Sequence of chain 6.E:
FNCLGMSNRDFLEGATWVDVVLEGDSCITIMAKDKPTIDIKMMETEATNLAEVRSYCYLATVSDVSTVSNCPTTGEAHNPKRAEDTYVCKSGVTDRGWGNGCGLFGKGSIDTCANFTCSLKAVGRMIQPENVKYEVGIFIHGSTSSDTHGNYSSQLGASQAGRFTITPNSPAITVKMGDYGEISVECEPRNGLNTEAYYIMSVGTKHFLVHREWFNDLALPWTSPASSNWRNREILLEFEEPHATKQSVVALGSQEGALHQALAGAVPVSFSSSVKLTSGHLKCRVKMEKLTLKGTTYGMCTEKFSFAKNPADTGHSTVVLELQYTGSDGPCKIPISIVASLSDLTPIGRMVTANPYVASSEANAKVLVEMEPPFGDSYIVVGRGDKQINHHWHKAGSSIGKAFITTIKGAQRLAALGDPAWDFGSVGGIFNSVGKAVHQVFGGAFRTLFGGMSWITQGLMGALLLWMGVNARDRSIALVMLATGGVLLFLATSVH

Binding-site contacts:
Ligand atom O5 contacts residue ASN118 of chain 6.E at 2.4 Å (h-bond).
Ligand atom C5 contacts residue ASN118 of chain 6.E at 3.6 Å.
Ligand atom C8 contacts residue ASP67 of chain 6.E at 4.0 Å.
Ligand atom C7 contacts residue ASP67 of chain 6.E at 4.3 Å.
Ligand atom C8 contacts residue ASN118 of chain 6.E at 4.3 Å.
Ligand atom O7 contacts residue SER66 of chain 6.E at 3.6 Å.
Ligand atom C2 contacts residue ASN118 of chain 6.E at 2.5 Å.
Ligand atom C4 contacts residue ASN118 of chain 6.E at 4.2 Å.
Ligand atom O5 contacts residue SER66 of chain 6.E at 4.3 Å.
Ligand atom O7 contacts residue ASP67 of chain 6.E at 4.3 Å.
Ligand atom C1 contacts residue SER66 of chain 6.E at 4.4 Å.
Ligand atom N2 contacts residue TYR90 of chain 6.E at 4.2 Å.
Ligand atom C8 contacts residue TYR90 of chain 6.E at 3.6 Å (hydrophobic).
Ligand atom O7 contacts residue ASN118 of chain 6.E at 3.4 Å (h-bond).
Ligand atom O6 contacts residue PHE119 of chain 6.E at 3.2 Å (h-bond).
Ligand atom O6 contacts residue THR120 of chain 6.E at 3.5 Å (h-bond).
Ligand atom O6 contacts residue ASN118 of chain 6.E at 4.1 Å.
Ligand atom C7 contacts residue ASN118 of chain 6.E at 3.3 Å.
Ligand atom C7 contacts residue TYR90 of chain 6.E at 4.2 Å (hydrophobic).
Ligand atom C1 contacts residue ASN118 of chain 6.E at 1.4 Å.
Ligand atom N2 contacts residue ASN118 of chain 6.E at 2.9 Å (h-bond).
Ligand atom C3 contacts residue ASN118 of chain 6.E at 3.8 Å.
Ligand atom C6 contacts residue THR120 of chain 6.E at 4.0 Å.
Ligand atom C5 contacts residue THR120 of chain 6.E at 4.5 Å.
Ligand atom O6 contacts residue THR89 of chain 6.E at 3.8 Å.
Ligand atom O5 contacts residue THR120 of chain 6.E at 3.7 Å.

The protein below binds the small molecule below.
Small molecule (SMILES): CC(=O)N[C@@H]1[C@@H](O)[C@H](O)[C@@H](CO)O[C@H]1O